Binding-site contacts:
Ligand atom C1 contacts residue PHE234 of chain 1.A at 3.5 Å (hydrophobic).
Ligand atom C6B contacts residue ILE277 of chain 1.A at 3.8 Å (hydrophobic).
Ligand atom C5C contacts residue GLU279 of chain 1.A at 3.8 Å.
Ligand atom C5C contacts residue VAL283 of chain 1.A at 3.7 Å (hydrophobic).
Ligand atom O4B contacts residue SER276 of chain 1.A at 3.8 Å.
Ligand atom O4 contacts residue MET292 of chain 1.A at 3.3 Å.
Ligand atom C11 contacts residue GLY108 of chain 1.A at 3.9 Å.
Ligand atom O2 contacts residue TYR110 of chain 1.A at 3.4 Å.
Ligand atom C9 contacts residue GLY108 of chain 1.A at 3.3 Å.
Ligand atom C2C contacts residue SER276 of chain 1.A at 3.7 Å.
Ligand atom C16 contacts residue PHE234 of chain 1.A at 3.8 Å (hydrophobic).
Ligand atom C2 contacts residue TYR110 of chain 1.A at 3.3 Å (hydrophobic).
Ligand atom C12 contacts residue ASN109 of chain 1.A at 3.8 Å.
Ligand atom O3 contacts residue GLY108 of chain 1.A at 2.7 Å (h-bond).
Ligand atom C7A contacts residue PHE280 of chain 1.A at 3.8 Å (hydrophobic).
Ligand atom C21 contacts residue MET292 of chain 1.A at 3.5 Å (hydrophobic).
Ligand atom O3B contacts residue PHE280 of chain 1.A at 3.1 Å.
Ligand atom C1 contacts residue TYR110 of chain 1.A at 4.0 Å (hydrophobic).
Ligand atom C1C contacts residue SER276 of chain 1.A at 3.6 Å.
Ligand atom C6A contacts residue TYR273 of chain 1.A at 3.8 Å (hydrophobic).
Ligand atom O1 contacts residue PHE234 of chain 1.A at 3.6 Å.
Ligand atom C7A contacts residue TYR289 of chain 1.A at 3.4 Å (hydrophobic).
Ligand atom C18 contacts residue ARG237 of chain 1.A at 3.5 Å.
Ligand atom O4B contacts residue PHE280 of chain 1.A at 3.5 Å.
Ligand atom C19 contacts residue TYR110 of chain 1.A at 3.6 Å (hydrophobic).
Ligand atom C6B contacts residue TYR273 of chain 1.A at 3.7 Å (hydrophobic).
Ligand atom C22 contacts residue ASN109 of chain 1.A at 4.0 Å.
Ligand atom C18 contacts residue TYR273 of chain 1.A at 3.6 Å (hydrophobic).
Ligand atom C4C contacts residue GLU222 of chain 1.A at 3.9 Å.
Ligand atom C10 contacts residue GLY108 of chain 1.A at 2.9 Å.
Ligand atom C19 contacts residue HIS202 of chain 1.A at 3.5 Å.
Ligand atom C16 contacts residue ALA238 of chain 1.A at 3.7 Å (hydrophobic).
Ligand atom O1C contacts residue SER276 of chain 1.A at 3.5 Å.
Ligand atom C6A contacts residue ILE277 of chain 1.A at 3.8 Å (hydrophobic).
Ligand atom C2C contacts residue GLU279 of chain 1.A at 3.7 Å.
Ligand atom C7B contacts residue GLU222 of chain 1.A at 3.2 Å.
Ligand atom O2 contacts residue PHE234 of chain 1.A at 3.8 Å.
Ligand atom C6B contacts residue SER276 of chain 1.A at 3.5 Å.
Ligand atom O61 contacts residue HIS105 of chain 1.A at 3.0 Å (h-bond).
Ligand atom C22 contacts residue GLY108 of chain 1.A at 3.5 Å.

A small-molecule ligand and the protein it binds are described below.
Small molecule (SMILES): CO[C@@H]1[C@@H](O[C@@H]2O[C@H](C)[C@@H](O[C@H]3C[C@@](C)(O)[C@@H](OC(=O)CC(C)C)[C@H](C)O3)[C@H](N(C)C)[C@H]2OP(=O)(O)O)[C@@H](CCO)C[C@@H](C)[C@@H](O)C/C=C/CC[C@@H](C)OC(=O)C[C@H]1OC(C)=O

Sequence of chain 1.A:
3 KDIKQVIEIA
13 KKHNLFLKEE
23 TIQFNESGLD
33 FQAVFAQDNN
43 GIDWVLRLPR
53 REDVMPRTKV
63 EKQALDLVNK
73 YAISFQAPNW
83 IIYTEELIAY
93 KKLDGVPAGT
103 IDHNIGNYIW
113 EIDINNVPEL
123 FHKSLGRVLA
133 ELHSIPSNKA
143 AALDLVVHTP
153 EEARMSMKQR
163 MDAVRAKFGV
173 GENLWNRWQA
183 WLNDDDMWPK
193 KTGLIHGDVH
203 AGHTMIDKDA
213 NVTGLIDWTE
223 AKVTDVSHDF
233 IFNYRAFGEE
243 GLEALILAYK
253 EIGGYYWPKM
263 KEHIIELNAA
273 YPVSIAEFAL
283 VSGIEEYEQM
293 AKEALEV